Sequence of chain 2.A:
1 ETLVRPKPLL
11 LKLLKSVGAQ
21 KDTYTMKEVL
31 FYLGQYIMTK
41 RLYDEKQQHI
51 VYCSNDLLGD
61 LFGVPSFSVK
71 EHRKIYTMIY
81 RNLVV

Binding-site contacts:
Ligand atom NE1 contacts residue LEU30 of chain 1.A at 2.8 Å (h-bond).
Ligand atom CZ contacts residue ILE37 of chain 1.A at 3.5 Å (hydrophobic).
Ligand atom CB contacts residue PHE31 of chain 2.A at 3.5 Å (hydrophobic).
Ligand atom N contacts residue TYR32 of chain 2.A at 3.3 Å (h-bond).
Ligand atom CA contacts residue TYR32 of chain 2.A at 3.5 Å (hydrophobic).
Ligand atom O contacts residue TYR76 of chain 1.A at 2.6 Å (h-bond).
Ligand atom CB contacts residue GLN35 of chain 2.A at 3.4 Å.
Ligand atom N contacts residue GLN35 of chain 2.A at 2.5 Å (h-bond).
Ligand atom C contacts residue GLN35 of chain 2.A at 3.4 Å.
Ligand atom CA contacts residue GLN48 of chain 1.A at 3.5 Å.
Ligand atom CD2 contacts residue HIS72 of chain 1.A at 3.1 Å.
Ligand atom CD2 contacts residue MET38 of chain 1.A at 3.4 Å (hydrophobic).
Ligand atom CB contacts residue GLN35 of chain 2.A at 3.4 Å.
Ligand atom C contacts residue VAL69 of chain 1.A at 3.6 Å (hydrophobic).
Ligand atom NE1 contacts residue GLY34 of chain 1.A at 3.5 Å.
Ligand atom N contacts residue GLN48 of chain 1.A at 2.9 Å (h-bond).
Ligand atom CA contacts residue GLN35 of chain 2.A at 3.5 Å.
Ligand atom C contacts residue TYR32 of chain 2.A at 3.4 Å (hydrophobic).
Ligand atom CA contacts residue GLN48 of chain 1.A at 3.4 Å.
Ligand atom N contacts residue GLN35 of chain 2.A at 3.1 Å (h-bond).
Ligand atom O contacts residue GLN48 of chain 1.A at 3.6 Å.
Ligand atom O contacts residue TYR32 of chain 2.A at 3.5 Å (h-bond).
Ligand atom C contacts residue TYR76 of chain 1.A at 3.4 Å (hydrophobic).
Ligand atom CE2 contacts residue HIS49 of chain 1.A at 3.5 Å.
Ligand atom CB contacts residue VAL69 of chain 1.A at 3.6 Å (hydrophobic).
Ligand atom C contacts residue GLN48 of chain 1.A at 3.6 Å.
Ligand atom CG contacts residue PHE31 of chain 2.A at 3.6 Å (hydrophobic).
Ligand atom CZ2 contacts residue LEU33 of chain 1.A at 3.6 Å (hydrophobic).
Ligand atom OG contacts residue PHE31 of chain 2.A at 3.4 Å.
Ligand atom CB contacts residue TYR32 of chain 2.A at 3.5 Å (hydrophobic).
Ligand atom CB contacts residue GLN48 of chain 1.A at 3.2 Å.
Ligand atom CD2 contacts residue VAL69 of chain 1.A at 3.4 Å (hydrophobic).
Ligand atom CD1 contacts residue GLN48 of chain 1.A at 3.4 Å.
Ligand atom O contacts residue HIS72 of chain 1.A at 3.4 Å.
Ligand atom CE1 contacts residue ILE37 of chain 1.A at 3.6 Å (hydrophobic).
Ligand atom CB contacts residue GLN35 of chain 2.A at 3.5 Å.
Ligand atom CB contacts residue PHE31 of chain 2.A at 3.5 Å (hydrophobic).
Ligand atom CA contacts residue GLN35 of chain 2.A at 3.4 Å.
Ligand atom O contacts residue VAL69 of chain 1.A at 3.5 Å.
Ligand atom CD2 contacts residue HIS49 of chain 1.A at 3.5 Å.

Sequence of chain 1.A:
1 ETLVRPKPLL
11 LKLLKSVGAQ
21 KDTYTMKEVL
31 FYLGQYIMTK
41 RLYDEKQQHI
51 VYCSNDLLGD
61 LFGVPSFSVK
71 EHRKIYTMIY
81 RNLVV

A protein and the small-molecule ligand that binds it are described below.
Small molecule (SMILES): CC(C)C[C@H](NC(=O)[C@H](C)NC(=O)[C@H](CC1=c2ccccc2=NC1)NC(=O)[C@H](Cc1ccc(O)cc1)NC(=O)[C@H](CCC(=O)O)NC(=O)[C@H](C)NC(=O)[C@H](Cc1ccccc1)NC(=O)[C@H](CO)NC(=O)[C@@H](N)[C@@H](C)O)C(=O)N[C@@H](CC(C)C)C(=O)N[C@H](C=O)CO